Binding-site contacts:
Ligand atom C8 contacts residue GLN262 of chain 2.C at 4.2 Å.
Ligand atom N2 contacts residue ASN264 of chain 2.C at 2.8 Å (h-bond).
Ligand atom C7 contacts residue GLN262 of chain 2.C at 4.2 Å.
Ligand atom C3 contacts residue GLN262 of chain 2.C at 4.2 Å.
Ligand atom C2 contacts residue ASN264 of chain 2.C at 2.5 Å.
Ligand atom C5 contacts residue GLN262 of chain 2.C at 4.2 Å.
Ligand atom O6 contacts residue ARG411 of chain 2.C at 4.3 Å.
Ligand atom C3 contacts residue ASN264 of chain 2.C at 3.8 Å.
Ligand atom C8 contacts residue ASN264 of chain 2.C at 4.4 Å.
Ligand atom C7 contacts residue ASN264 of chain 2.C at 3.3 Å.
Ligand atom O7 contacts residue ASN300 of chain 2.C at 3.3 Å (h-bond).
Ligand atom N2 contacts residue GLN262 of chain 2.C at 4.4 Å.
Ligand atom C8 contacts residue SER302 of chain 2.C at 3.2 Å.
Ligand atom C8 contacts residue ASN300 of chain 2.C at 3.5 Å.
Ligand atom O5 contacts residue ASN264 of chain 2.C at 2.4 Å (h-bond).
Ligand atom C5 contacts residue ASN264 of chain 2.C at 3.6 Å.
Ligand atom C1 contacts residue GLN262 of chain 2.C at 4.4 Å.
Ligand atom C8 contacts residue VAL301 of chain 2.C at 3.4 Å (hydrophobic).
Ligand atom C7 contacts residue ASN300 of chain 2.C at 3.7 Å.
Ligand atom O7 contacts residue GLN262 of chain 2.C at 4.1 Å.
Ligand atom C4 contacts residue ASN264 of chain 2.C at 4.2 Å.
Ligand atom O7 contacts residue ASN264 of chain 2.C at 3.4 Å (h-bond).
Ligand atom O4 contacts residue GLN262 of chain 2.C at 4.2 Å.
Ligand atom C1 contacts residue ASN264 of chain 2.C at 1.4 Å.

Sequence of chain 2.C:
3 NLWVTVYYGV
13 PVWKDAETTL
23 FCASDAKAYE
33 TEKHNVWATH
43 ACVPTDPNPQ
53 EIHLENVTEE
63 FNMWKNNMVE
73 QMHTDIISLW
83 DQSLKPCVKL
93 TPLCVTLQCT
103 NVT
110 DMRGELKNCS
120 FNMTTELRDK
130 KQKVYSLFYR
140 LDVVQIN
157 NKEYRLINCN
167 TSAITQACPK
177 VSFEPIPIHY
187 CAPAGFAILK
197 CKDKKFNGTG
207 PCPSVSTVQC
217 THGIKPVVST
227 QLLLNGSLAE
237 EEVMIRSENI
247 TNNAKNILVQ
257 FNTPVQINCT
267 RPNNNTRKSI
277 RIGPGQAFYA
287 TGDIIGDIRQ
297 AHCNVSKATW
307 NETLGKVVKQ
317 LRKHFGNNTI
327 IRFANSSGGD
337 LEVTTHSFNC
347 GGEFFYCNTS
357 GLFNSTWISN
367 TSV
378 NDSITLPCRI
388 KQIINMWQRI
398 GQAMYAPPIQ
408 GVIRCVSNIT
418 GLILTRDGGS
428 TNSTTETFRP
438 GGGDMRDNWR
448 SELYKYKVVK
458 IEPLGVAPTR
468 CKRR

This small molecule binds to this protein.
Small molecule (SMILES): CC(=O)N[C@H]1[C@H](O[C@H]2[C@H](O)[C@@H](NC(C)=O)CO[C@@H]2CO)O[C@H](CO)[C@@H](O[C@@H]2O[C@H](CO)[C@@H](O)[C@H](O[C@H]3O[C@H](CO)[C@@H](O)[C@H](O)[C@@H]3O[C@H]3O[C@H](CO)[C@@H](O)[C@H](O)[C@@H]3O)[C@@H]2O)[C@@H]1O